Binding-site contacts:
Ligand atom I4 contacts residue LYS263 of chain 1.B at 4.0 Å.
Ligand atom C4 contacts residue LEU260 of chain 1.B at 4.2 Å (hydrophobic).
Ligand atom N2 contacts residue ASP256 of chain 1.B at 3.2 Å (salt-bridge).
Ligand atom C5 contacts residue LYS259 of chain 1.B at 3.6 Å.
Ligand atom C4 contacts residue PRO247 of chain 1.B at 3.5 Å (hydrophobic).
Ligand atom N2 contacts residue PRO247 of chain 1.B at 4.3 Å.
Ligand atom C4 contacts residue ASP256 of chain 1.B at 4.0 Å.
Ligand atom N1 contacts residue LYS249 of chain 1.B at 3.7 Å.
Ligand atom N2 contacts residue LYS249 of chain 1.B at 3.6 Å.
Ligand atom N2 contacts residue LYS259 of chain 1.B at 4.4 Å.
Ligand atom N2 contacts residue TRP252 of chain 1.B at 4.1 Å.
Ligand atom I4 contacts residue PRO247 of chain 1.B at 3.8 Å.
Ligand atom I4 contacts residue LEU260 of chain 1.B at 4.2 Å.
Ligand atom C3 contacts residue LYS249 of chain 1.B at 4.4 Å.
Ligand atom N1 contacts residue LYS259 of chain 1.B at 3.7 Å.
Ligand atom I4 contacts residue LYS259 of chain 1.B at 4.1 Å.
Ligand atom C3 contacts residue ASP256 of chain 1.B at 3.0 Å.
Ligand atom C3 contacts residue LYS259 of chain 1.B at 3.9 Å.
Ligand atom C3 contacts residue LEU260 of chain 1.B at 3.9 Å (hydrophobic).
Ligand atom C4 contacts residue LYS259 of chain 1.B at 3.8 Å.
Ligand atom C3 contacts residue PRO247 of chain 1.B at 3.7 Å (hydrophobic).
Ligand atom C5 contacts residue PRO247 of chain 1.B at 4.0 Å (hydrophobic).
Ligand atom N1 contacts residue PRO247 of chain 1.B at 4.5 Å.
Ligand atom C3 contacts residue TRP252 of chain 1.B at 3.9 Å (hydrophobic).
Ligand atom N1 contacts residue ASP256 of chain 1.B at 3.3 Å (salt-bridge).

Sequence of chain 1.B:
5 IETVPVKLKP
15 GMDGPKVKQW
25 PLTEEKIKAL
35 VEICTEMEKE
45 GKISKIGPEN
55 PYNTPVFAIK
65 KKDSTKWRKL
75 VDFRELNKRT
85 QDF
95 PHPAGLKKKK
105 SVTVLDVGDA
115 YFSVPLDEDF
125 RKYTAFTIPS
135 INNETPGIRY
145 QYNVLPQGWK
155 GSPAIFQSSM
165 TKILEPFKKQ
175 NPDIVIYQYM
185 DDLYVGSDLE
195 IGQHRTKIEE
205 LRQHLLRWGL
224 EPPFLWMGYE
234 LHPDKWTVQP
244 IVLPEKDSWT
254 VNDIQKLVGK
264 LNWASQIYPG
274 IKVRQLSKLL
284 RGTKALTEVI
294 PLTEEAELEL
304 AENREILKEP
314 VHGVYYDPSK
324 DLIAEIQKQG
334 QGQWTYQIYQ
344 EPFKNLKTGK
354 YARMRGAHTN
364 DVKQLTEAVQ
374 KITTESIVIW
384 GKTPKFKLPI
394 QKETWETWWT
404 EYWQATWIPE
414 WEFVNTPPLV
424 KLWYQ

The small molecule below binds the protein below.
Small molecule (SMILES): Ic1cn[nH]c1